Binding-site contacts:
Ligand atom C20 contacts residue CYS83 of chain 1.A at 3.8 Å (hydrophobic).
Ligand atom C8 contacts residue MET162 of chain 1.A at 3.7 Å (hydrophobic).
Ligand atom C7 contacts residue LEU128 of chain 1.A at 3.4 Å (hydrophobic).
Ligand atom C9 contacts residue ARG86 of chain 1.A at 3.7 Å.
Ligand atom O1 contacts residue LEU128 of chain 1.A at 3.3 Å.
Ligand atom C8 contacts residue CYS83 of chain 1.A at 3.5 Å (hydrophobic).
Ligand atom F contacts residue MET162 of chain 1.A at 3.3 Å.
Ligand atom C14 contacts residue SER87 of chain 1.A at 3.4 Å.
Ligand atom O2 contacts residue LEU267 of chain 1.A at 3.6 Å.
Ligand atom C16 contacts residue TYR271 of chain 1.A at 3.7 Å (hydrophobic).
Ligand atom C12 contacts residue TYR125 of chain 1.A at 3.3 Å (hydrophobic).
Ligand atom F contacts residue LEU151 of chain 1.A at 3.7 Å.
Ligand atom C1 contacts residue CYS83 of chain 1.A at 3.8 Å (hydrophobic).
Ligand atom C21 contacts residue ILE139 of chain 1.A at 3.7 Å (hydrophobic).
Ligand atom C4 contacts residue SER87 of chain 1.A at 3.6 Å.
Ligand atom C13 contacts residue SER87 of chain 1.A at 3.4 Å.
Ligand atom C17 contacts residue CYS83 of chain 1.A at 3.7 Å (hydrophobic).
Ligand atom C2 contacts residue CYS83 of chain 1.A at 3.7 Å (hydrophobic).
Ligand atom C14 contacts residue TYR271 of chain 1.A at 3.4 Å (hydrophobic).
Ligand atom F contacts residue VAL137 of chain 1.A at 3.4 Å.
Ligand atom N contacts residue HIS247 of chain 1.A at 3.5 Å (h-bond).
Ligand atom O2 contacts residue SER87 of chain 1.A at 2.7 Å (h-bond).
Ligand atom O3 contacts residue LEU251 of chain 1.A at 2.8 Å.
Ligand atom C19 contacts residue ILE139 of chain 1.A at 3.5 Å (hydrophobic).
Ligand atom C20 contacts residue ILE139 of chain 1.A at 3.8 Å (hydrophobic).
Ligand atom C14 contacts residue HIS121 of chain 1.A at 3.6 Å.
Ligand atom O2 contacts residue TYR271 of chain 1.A at 3.5 Å (h-bond).
Ligand atom O3 contacts residue PHE80 of chain 1.A at 3.4 Å.
Ligand atom C11 contacts residue CYS83 of chain 1.A at 3.8 Å (hydrophobic).
Ligand atom O2 contacts residue HIS121 of chain 1.A at 2.7 Å (h-bond).
Ligand atom C9 contacts residue LEU128 of chain 1.A at 3.7 Å (hydrophobic).
Ligand atom O3 contacts residue HIS247 of chain 1.A at 2.7 Å (h-bond).
Ligand atom C15 contacts residue CYS83 of chain 1.A at 3.8 Å (hydrophobic).
Ligand atom C6 contacts residue CYS83 of chain 1.A at 3.8 Å (hydrophobic).
Ligand atom C16 contacts residue HIS247 of chain 1.A at 2.9 Å.
Ligand atom S contacts residue HIS247 of chain 1.A at 3.5 Å (h-bond).
Ligand atom C12 contacts residue SER87 of chain 1.A at 3.7 Å.
Ligand atom N contacts residue TYR271 of chain 1.A at 2.8 Å (h-bond).
Ligand atom C18 contacts residue VAL137 of chain 1.A at 3.8 Å (hydrophobic).
Ligand atom C4 contacts residue CYS83 of chain 1.A at 3.7 Å (hydrophobic).

The small molecule below binds the protein below.
Small molecule (SMILES): O=C1NC(=O)[C@H](Cc2ccc3cc(OCc4ccccc4F)ccc3c2)S1

Sequence of chain 1.A:
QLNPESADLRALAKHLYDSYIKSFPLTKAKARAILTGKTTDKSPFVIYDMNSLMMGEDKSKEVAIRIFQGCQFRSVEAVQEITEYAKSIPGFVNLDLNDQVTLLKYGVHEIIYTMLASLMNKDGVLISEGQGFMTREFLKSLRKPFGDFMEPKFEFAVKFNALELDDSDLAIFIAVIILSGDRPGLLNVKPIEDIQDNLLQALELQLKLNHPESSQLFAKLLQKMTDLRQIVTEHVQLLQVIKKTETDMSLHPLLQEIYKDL